Sequence of chain 1.MA:
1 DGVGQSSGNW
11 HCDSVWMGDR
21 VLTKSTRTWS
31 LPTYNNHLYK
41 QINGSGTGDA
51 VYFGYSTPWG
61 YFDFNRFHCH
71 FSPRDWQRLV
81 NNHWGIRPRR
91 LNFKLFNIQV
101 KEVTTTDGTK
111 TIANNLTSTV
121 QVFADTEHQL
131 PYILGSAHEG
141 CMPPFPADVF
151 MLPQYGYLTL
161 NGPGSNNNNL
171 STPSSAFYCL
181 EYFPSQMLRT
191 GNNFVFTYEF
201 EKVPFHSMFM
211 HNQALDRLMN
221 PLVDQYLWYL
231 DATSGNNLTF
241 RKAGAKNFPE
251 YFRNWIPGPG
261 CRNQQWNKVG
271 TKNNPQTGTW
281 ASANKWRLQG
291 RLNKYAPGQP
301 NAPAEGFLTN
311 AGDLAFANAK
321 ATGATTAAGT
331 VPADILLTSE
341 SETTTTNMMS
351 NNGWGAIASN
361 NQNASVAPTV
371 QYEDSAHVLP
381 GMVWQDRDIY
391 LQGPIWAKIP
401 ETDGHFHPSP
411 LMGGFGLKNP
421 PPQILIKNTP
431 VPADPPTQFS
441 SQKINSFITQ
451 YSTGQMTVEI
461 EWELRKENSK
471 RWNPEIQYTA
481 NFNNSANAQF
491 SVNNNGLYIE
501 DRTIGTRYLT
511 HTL

Binding-site contacts:
Ligand atom N1 contacts residue PRO408 of chain 1.O at 3.8 Å.
Ligand atom C5 contacts residue PRO408 of chain 1.O at 4.2 Å (hydrophobic).
Ligand atom N7 contacts residue PRO204 of chain 1.O at 4.1 Å.
Ligand atom O2P contacts residue GLY404 of chain 1.MA at 4.2 Å.
Ligand atom C8 contacts residue SER409 of chain 1.O at 4.2 Å.
Ligand atom C1' contacts residue PRO408 of chain 1.O at 3.9 Å (hydrophobic).
Ligand atom N7 contacts residue HIS407 of chain 1.O at 3.8 Å.
Ligand atom C2' contacts residue PRO408 of chain 1.O at 4.3 Å (hydrophobic).
Ligand atom C6 contacts residue PRO408 of chain 1.O at 3.8 Å (hydrophobic).
Ligand atom C6 contacts residue SER409 of chain 1.O at 3.8 Å.
Ligand atom O2P contacts residue ASP403 of chain 1.MA at 3.9 Å.
Ligand atom C5 contacts residue PRO204 of chain 1.O at 4.1 Å (hydrophobic).
Ligand atom O2P contacts residue HIS407 of chain 1.O at 4.1 Å.
Ligand atom C5 contacts residue SER409 of chain 1.O at 3.7 Å.
Ligand atom C2 contacts residue PRO408 of chain 1.O at 4.0 Å (hydrophobic).
Ligand atom C6 contacts residue GLY416 of chain 1.O at 4.2 Å.
Ligand atom C8 contacts residue HIS407 of chain 1.O at 3.4 Å.
Ligand atom N9 contacts residue HIS407 of chain 1.O at 4.4 Å.
Ligand atom C6 contacts residue PRO204 of chain 1.O at 4.3 Å (hydrophobic).
Ligand atom C4 contacts residue PRO408 of chain 1.O at 3.9 Å (hydrophobic).
Ligand atom C8 contacts residue PRO408 of chain 1.O at 4.4 Å (hydrophobic).
Ligand atom O1P contacts residue HIS405 of chain 1.MA at 3.9 Å.
Ligand atom N9 contacts residue PRO408 of chain 1.O at 3.8 Å.
Ligand atom C2 contacts residue GLY416 of chain 1.O at 3.6 Å.
Ligand atom N6 contacts residue SER409 of chain 1.O at 3.3 Å (h-bond).
Ligand atom N6 contacts residue PRO204 of chain 1.O at 4.4 Å.
Ligand atom N7 contacts residue SER409 of chain 1.O at 3.2 Å (h-bond).
Ligand atom C2' contacts residue HIS407 of chain 1.O at 4.0 Å.
Ligand atom N6 contacts residue PHE415 of chain 1.O at 4.4 Å.
Ligand atom N6 contacts residue GLY414 of chain 1.O at 4.4 Å.
Ligand atom N3 contacts residue PRO408 of chain 1.O at 3.6 Å.
Ligand atom C2 contacts residue ILE399 of chain 1.O at 4.3 Å (hydrophobic).
Ligand atom N6 contacts residue PRO408 of chain 1.O at 4.0 Å.
Ligand atom N6 contacts residue GLY416 of chain 1.O at 3.7 Å.
Ligand atom N1 contacts residue GLY416 of chain 1.O at 3.1 Å (h-bond).

The small molecule below binds the protein below.
Small molecule (SMILES): Nc1ncnc2c1ncn2[C@H]1C[C@H](O)[C@@H](COP(=O)(O)O)O1

Sequence of chain 1.O:
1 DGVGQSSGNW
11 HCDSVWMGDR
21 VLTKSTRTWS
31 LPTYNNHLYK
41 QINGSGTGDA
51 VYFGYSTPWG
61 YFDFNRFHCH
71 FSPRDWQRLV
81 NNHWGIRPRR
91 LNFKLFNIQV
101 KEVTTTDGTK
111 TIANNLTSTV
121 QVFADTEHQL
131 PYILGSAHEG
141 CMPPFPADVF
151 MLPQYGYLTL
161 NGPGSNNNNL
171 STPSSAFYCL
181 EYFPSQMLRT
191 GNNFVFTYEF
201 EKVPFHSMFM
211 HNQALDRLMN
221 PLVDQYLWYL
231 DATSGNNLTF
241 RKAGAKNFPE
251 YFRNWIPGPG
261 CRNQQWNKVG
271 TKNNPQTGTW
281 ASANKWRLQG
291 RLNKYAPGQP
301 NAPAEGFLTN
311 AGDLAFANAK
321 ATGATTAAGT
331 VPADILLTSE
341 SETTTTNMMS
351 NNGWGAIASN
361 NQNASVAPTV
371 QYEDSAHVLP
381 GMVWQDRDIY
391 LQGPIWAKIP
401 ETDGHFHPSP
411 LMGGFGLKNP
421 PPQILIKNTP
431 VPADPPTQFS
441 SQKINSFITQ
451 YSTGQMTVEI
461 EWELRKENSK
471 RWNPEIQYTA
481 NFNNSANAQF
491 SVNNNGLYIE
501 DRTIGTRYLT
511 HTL